Sequence of chain 2.A:
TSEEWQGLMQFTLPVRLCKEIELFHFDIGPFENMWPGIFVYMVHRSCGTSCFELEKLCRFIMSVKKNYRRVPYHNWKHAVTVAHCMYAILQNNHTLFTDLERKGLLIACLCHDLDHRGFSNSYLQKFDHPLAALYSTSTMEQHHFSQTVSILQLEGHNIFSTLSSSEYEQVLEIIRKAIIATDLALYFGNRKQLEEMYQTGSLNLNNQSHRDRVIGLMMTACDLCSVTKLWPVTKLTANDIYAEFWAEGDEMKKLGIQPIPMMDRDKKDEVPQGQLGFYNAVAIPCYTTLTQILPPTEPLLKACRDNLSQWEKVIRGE

Binding-site contacts:
Ligand atom C22 contacts residue LEU224 of chain 2.A at 3.7 Å (hydrophobic).
Ligand atom C17 contacts residue TYR242 of chain 2.A at 3.7 Å (hydrophobic).
Ligand atom C8 contacts residue MET262 of chain 2.A at 3.6 Å (hydrophobic).
Ligand atom C7 contacts residue TYR242 of chain 2.A at 3.1 Å (hydrophobic).
Ligand atom C19 contacts residue TYR73 of chain 2.A at 3.7 Å (hydrophobic).
Ligand atom C16 contacts residue PRO261 of chain 2.A at 3.5 Å (hydrophobic).
Ligand atom C13 contacts residue TYR242 of chain 2.A at 3.7 Å (hydrophobic).
Ligand atom N4 contacts residue TYR242 of chain 2.A at 3.0 Å (h-bond).
Ligand atom C13 contacts residue GLY274 of chain 2.A at 3.8 Å.
Ligand atom C6 contacts residue TYR242 of chain 2.A at 3.8 Å (hydrophobic).
Ligand atom C7 contacts residue GLN275 of chain 2.A at 3.5 Å.
Ligand atom C14 contacts residue PRO261 of chain 2.A at 3.6 Å (hydrophobic).
Ligand atom C15 contacts residue GLU270 of chain 2.A at 3.5 Å.
Ligand atom C9 contacts residue MET262 of chain 2.A at 3.7 Å (hydrophobic).
Ligand atom C13 contacts residue MET262 of chain 2.A at 3.6 Å (hydrophobic).
Ligand atom C9 contacts residue PHE278 of chain 2.A at 3.5 Å (hydrophobic).
Ligand atom C16 contacts residue LYS267 of chain 2.A at 3.5 Å.
Ligand atom C16 contacts residue GLU270 of chain 2.A at 3.7 Å.
Ligand atom C5 contacts residue PHE245 of chain 2.A at 3.5 Å (hydrophobic).
Ligand atom C1 contacts residue VAL227 of chain 2.A at 3.5 Å (hydrophobic).
Ligand atom C1 contacts residue ILE241 of chain 2.A at 3.7 Å (hydrophobic).
Ligand atom C12 contacts residue GLY274 of chain 2.A at 3.8 Å.
Ligand atom N2 contacts residue GLN275 of chain 2.A at 3.1 Å (h-bond).
Ligand atom N4 contacts residue GLY274 of chain 2.A at 3.7 Å.
Ligand atom C11 contacts residue MET262 of chain 2.A at 3.6 Å (hydrophobic).
Ligand atom C17 contacts residue VAL271 of chain 2.A at 3.7 Å (hydrophobic).
Ligand atom O1 contacts residue PHE245 of chain 2.A at 3.3 Å.
Ligand atom C12 contacts residue MET262 of chain 2.A at 3.6 Å (hydrophobic).
Ligand atom O1 contacts residue ILE241 of chain 2.A at 3.6 Å.
Ligand atom C6 contacts residue PHE245 of chain 2.A at 3.4 Å (hydrophobic).
Ligand atom C15 contacts residue PRO261 of chain 2.A at 3.4 Å (hydrophobic).
Ligand atom C7 contacts residue MET262 of chain 2.A at 3.6 Å (hydrophobic).
Ligand atom C14 contacts residue MET262 of chain 2.A at 3.7 Å (hydrophobic).
Ligand atom C10 contacts residue PHE278 of chain 2.A at 3.4 Å (hydrophobic).
Ligand atom N3 contacts residue GLY274 of chain 2.A at 3.3 Å (h-bond).
Ligand atom C11 contacts residue GLY274 of chain 2.A at 3.6 Å.
Ligand atom C6 contacts residue GLN275 of chain 2.A at 3.5 Å.
Ligand atom N1 contacts residue ILE241 of chain 2.A at 3.7 Å.
Ligand atom S1 contacts residue GLY274 of chain 2.A at 3.7 Å.
Ligand atom C2 contacts residue GLN275 of chain 2.A at 3.2 Å.

This protein binds this small molecule.
Small molecule (SMILES): C[C@H](O)C1CCN(c2nccnc2Oc2ccc(Nc3nc4ccccc4s3)cc2)CC1